Sequence of chain 1.C:
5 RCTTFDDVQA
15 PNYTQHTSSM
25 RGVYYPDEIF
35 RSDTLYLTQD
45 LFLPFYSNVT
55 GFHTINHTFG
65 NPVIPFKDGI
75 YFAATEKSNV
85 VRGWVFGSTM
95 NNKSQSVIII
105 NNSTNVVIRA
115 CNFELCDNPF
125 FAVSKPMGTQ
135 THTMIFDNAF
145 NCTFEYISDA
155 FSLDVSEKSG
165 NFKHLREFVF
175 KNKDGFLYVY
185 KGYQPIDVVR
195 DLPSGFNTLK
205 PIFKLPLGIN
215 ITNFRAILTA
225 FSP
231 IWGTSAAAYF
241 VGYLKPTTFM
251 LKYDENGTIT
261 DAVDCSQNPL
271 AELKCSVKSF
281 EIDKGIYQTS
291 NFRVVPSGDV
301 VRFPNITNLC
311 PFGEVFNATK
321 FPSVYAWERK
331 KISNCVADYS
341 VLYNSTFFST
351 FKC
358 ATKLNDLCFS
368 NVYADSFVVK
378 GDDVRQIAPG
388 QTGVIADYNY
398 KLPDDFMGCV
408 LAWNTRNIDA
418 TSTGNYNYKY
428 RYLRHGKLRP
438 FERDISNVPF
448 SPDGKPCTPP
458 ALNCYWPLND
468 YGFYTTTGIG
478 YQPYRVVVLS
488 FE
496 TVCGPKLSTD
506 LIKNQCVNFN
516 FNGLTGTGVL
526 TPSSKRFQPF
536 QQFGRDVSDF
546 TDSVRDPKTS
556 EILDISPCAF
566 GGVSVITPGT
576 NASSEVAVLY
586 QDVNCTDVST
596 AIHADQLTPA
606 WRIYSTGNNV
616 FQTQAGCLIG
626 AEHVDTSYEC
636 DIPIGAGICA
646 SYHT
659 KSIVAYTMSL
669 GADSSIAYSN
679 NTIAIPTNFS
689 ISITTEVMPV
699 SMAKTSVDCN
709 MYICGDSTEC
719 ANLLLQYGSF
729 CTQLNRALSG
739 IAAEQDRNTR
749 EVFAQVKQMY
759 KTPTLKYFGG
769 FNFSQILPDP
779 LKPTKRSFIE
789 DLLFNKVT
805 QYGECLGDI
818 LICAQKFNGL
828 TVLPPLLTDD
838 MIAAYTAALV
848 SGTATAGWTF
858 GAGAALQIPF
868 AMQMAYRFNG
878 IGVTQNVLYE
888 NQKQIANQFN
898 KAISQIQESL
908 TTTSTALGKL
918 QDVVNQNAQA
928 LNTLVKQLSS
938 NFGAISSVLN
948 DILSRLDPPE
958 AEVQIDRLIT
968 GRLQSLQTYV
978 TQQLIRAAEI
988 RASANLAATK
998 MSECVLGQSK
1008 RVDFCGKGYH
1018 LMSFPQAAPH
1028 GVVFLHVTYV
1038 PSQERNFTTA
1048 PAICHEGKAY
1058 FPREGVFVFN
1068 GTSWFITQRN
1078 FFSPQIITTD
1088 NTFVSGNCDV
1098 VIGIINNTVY

The small molecule below binds the protein below.
Small molecule (SMILES): CC(=O)N[C@@H]1[C@@H](O)[C@H](O)[C@@H](CO)O[C@H]1O

Binding-site contacts:
Ligand atom C8 contacts residue ASN1043 of chain 1.C at 4.0 Å.
Ligand atom C7 contacts residue ASN1043 of chain 1.C at 3.1 Å.
Ligand atom C2 contacts residue ASN1043 of chain 1.C at 2.4 Å.
Ligand atom C4 contacts residue ASN1043 of chain 1.C at 4.2 Å.
Ligand atom C1 contacts residue ASN1043 of chain 1.C at 1.4 Å.
Ligand atom N2 contacts residue ASN1043 of chain 1.C at 2.9 Å (h-bond).
Ligand atom O7 contacts residue ASN1043 of chain 1.C at 2.9 Å (h-bond).
Ligand atom C8 contacts residue ARG1042 of chain 1.C at 3.8 Å.
Ligand atom C5 contacts residue ASN1043 of chain 1.C at 3.6 Å.
Ligand atom O5 contacts residue ASN1043 of chain 1.C at 2.3 Å (h-bond).
Ligand atom C8 contacts residue GLU1041 of chain 1.C at 3.4 Å.
Ligand atom C3 contacts residue ASN1043 of chain 1.C at 3.8 Å.